Binding-site contacts:
Ligand atom C1 contacts residue ALA124 of chain 1.B at 3.8 Å (hydrophobic).
Ligand atom C4 contacts residue GLN131 of chain 1.B at 3.8 Å.
Ligand atom O4 contacts residue ARG259 of chain 1.B at 4.0 Å.
Ligand atom O5 contacts residue ALA124 of chain 1.B at 4.0 Å.
Ligand atom C3 contacts residue ARG102 of chain 1.B at 3.2 Å.
Ligand atom O5 contacts residue PHE123 of chain 1.B at 2.4 Å (h-bond).
Ligand atom O1 contacts residue ARG102 of chain 1.B at 2.9 Å (salt-bridge).
Ligand atom O3 contacts residue TRP101 of chain 1.B at 3.9 Å.
Ligand atom C3 contacts residue PHE123 of chain 1.B at 4.0 Å (hydrophobic).
Ligand atom C5 contacts residue ALA121 of chain 1.B at 3.7 Å (hydrophobic).
Ligand atom C2 contacts residue ARG102 of chain 1.B at 3.9 Å.
Ligand atom C5 contacts residue THR122 of chain 1.B at 3.7 Å.
Ligand atom O5 contacts residue HIS125 of chain 1.B at 3.8 Å.
Ligand atom O1 contacts residue LYS62 of chain 1.B at 3.7 Å.
Ligand atom C4 contacts residue PHE123 of chain 1.B at 4.1 Å (hydrophobic).
Ligand atom C2 contacts residue LYS62 of chain 1.B at 3.7 Å.
Ligand atom O3 contacts residue ARG259 of chain 1.B at 3.6 Å.
Ligand atom O1 contacts residue TYR68 of chain 1.B at 4.0 Å.
Ligand atom O2 contacts residue LYS62 of chain 1.B at 2.9 Å (salt-bridge).
Ligand atom O2 contacts residue ASP279 of chain 1.B at 3.3 Å (salt-bridge).
Ligand atom O3 contacts residue ARG102 of chain 1.B at 3.9 Å.
Ligand atom O2 contacts residue ALA124 of chain 1.B at 3.3 Å.
Ligand atom C1 contacts residue ARG102 of chain 1.B at 3.7 Å.
Ligand atom O4 contacts residue ALA121 of chain 1.B at 3.3 Å (h-bond).
Ligand atom O5 contacts residue GLN131 of chain 1.B at 4.0 Å.
Ligand atom C3 contacts residue GLN131 of chain 1.B at 3.0 Å.
Ligand atom O1 contacts residue GLN131 of chain 1.B at 3.2 Å (h-bond).
Ligand atom O2 contacts residue PHE123 of chain 1.B at 3.8 Å.
Ligand atom O4 contacts residue THR122 of chain 1.B at 3.4 Å.
Ligand atom O5 contacts residue LYS62 of chain 1.B at 3.8 Å.
Ligand atom C2 contacts residue PHE123 of chain 1.B at 3.1 Å (hydrophobic).
Ligand atom C5 contacts residue ARG259 of chain 1.B at 4.0 Å.
Ligand atom C1 contacts residue PHE123 of chain 1.B at 3.8 Å (hydrophobic).
Ligand atom C2 contacts residue GLN131 of chain 1.B at 3.2 Å.
Ligand atom C4 contacts residue THR122 of chain 1.B at 3.7 Å.
Ligand atom O2 contacts residue HIS125 of chain 1.B at 2.6 Å (h-bond).
Ligand atom C1 contacts residue HIS125 of chain 1.B at 3.7 Å.
Ligand atom C1 contacts residue GLN131 of chain 1.B at 3.5 Å.
Ligand atom C1 contacts residue LYS62 of chain 1.B at 3.2 Å.
Ligand atom C4 contacts residue ALA121 of chain 1.B at 3.2 Å (hydrophobic).

A small-molecule ligand and the protein it binds are described below.
Small molecule (SMILES): O=C(O)CCC(=O)C(=O)O

Sequence of chain 1.B:
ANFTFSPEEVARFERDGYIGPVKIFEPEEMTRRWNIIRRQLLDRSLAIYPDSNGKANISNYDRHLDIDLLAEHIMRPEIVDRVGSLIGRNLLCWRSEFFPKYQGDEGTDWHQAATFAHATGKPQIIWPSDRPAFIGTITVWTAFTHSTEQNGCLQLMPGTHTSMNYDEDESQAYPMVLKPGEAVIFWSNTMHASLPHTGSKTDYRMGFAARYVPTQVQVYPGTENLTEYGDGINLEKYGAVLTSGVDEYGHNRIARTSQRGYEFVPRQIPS